Binding-site contacts:
Ligand atom C5 contacts residue ASN153 of chain 2.B at 3.7 Å.
Ligand atom O7 contacts residue ASN153 of chain 2.B at 3.9 Å.
Ligand atom O7 contacts residue ASN227 of chain 2.B at 3.9 Å.
Ligand atom C3 contacts residue ASN153 of chain 2.B at 3.7 Å.
Ligand atom C1 contacts residue ASN153 of chain 2.B at 1.4 Å.
Ligand atom C7 contacts residue ASN153 of chain 2.B at 3.5 Å.
Ligand atom C2 contacts residue ASN153 of chain 2.B at 2.3 Å.
Ligand atom N2 contacts residue ASN153 of chain 2.B at 2.7 Å (h-bond).
Ligand atom C8 contacts residue ASN227 of chain 2.B at 4.0 Å.
Ligand atom C7 contacts residue ASN227 of chain 2.B at 4.1 Å.
Ligand atom C4 contacts residue ASN153 of chain 2.B at 4.2 Å.
Ligand atom O5 contacts residue ASN153 of chain 2.B at 2.4 Å (h-bond).

Sequence of chain 2.B:
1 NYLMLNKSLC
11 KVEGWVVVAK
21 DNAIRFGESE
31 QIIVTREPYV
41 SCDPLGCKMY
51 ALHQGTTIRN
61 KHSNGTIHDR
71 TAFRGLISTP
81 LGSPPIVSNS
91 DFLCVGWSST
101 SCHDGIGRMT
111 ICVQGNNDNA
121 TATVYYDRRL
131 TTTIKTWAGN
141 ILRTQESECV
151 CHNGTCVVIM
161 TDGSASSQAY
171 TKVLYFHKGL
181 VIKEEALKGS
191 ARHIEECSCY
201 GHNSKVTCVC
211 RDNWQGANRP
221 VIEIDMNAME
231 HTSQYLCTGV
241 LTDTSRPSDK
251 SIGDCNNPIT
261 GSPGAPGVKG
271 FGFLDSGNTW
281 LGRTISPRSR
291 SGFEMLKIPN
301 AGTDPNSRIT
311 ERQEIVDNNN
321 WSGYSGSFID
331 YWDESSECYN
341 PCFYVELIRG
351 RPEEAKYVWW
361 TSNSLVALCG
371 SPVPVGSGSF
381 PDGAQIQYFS

The protein below binds the small molecule below.
Small molecule (SMILES): CC(=O)N[C@H]1[C@H](O[C@H]2[C@H](O)[C@@H](NC(C)=O)CO[C@@H]2CO)O[C@H](CO)[C@@H](O)[C@@H]1O